This protein binds this small molecule.
Small molecule (SMILES): CC(=C/C=C/C(C)=C/C(=O)O)/C=C1\CCCCc2ccccc21

Binding-site contacts:
Ligand atom C20 contacts residue PHE86 of chain 2.A at 3.6 Å (hydrophobic).
Ligand atom C15 contacts residue ALA44 of chain 2.A at 4.0 Å (hydrophobic).
Ligand atom C7 contacts residue ILE41 of chain 2.A at 3.6 Å (hydrophobic).
Ligand atom O1 contacts residue ALA100 of chain 2.A at 2.9 Å (h-bond).
Ligand atom C2 contacts residue ILE41 of chain 2.A at 4.0 Å (hydrophobic).
Ligand atom C14 contacts residue PHE86 of chain 2.A at 4.0 Å (hydrophobic).
Ligand atom O2 contacts residue ARG89 of chain 2.A at 3.1 Å (salt-bridge).
Ligand atom C1 contacts residue ILE41 of chain 2.A at 3.7 Å (hydrophobic).
Ligand atom C5 contacts residue CYS205 of chain 2.A at 3.9 Å (hydrophobic).
Ligand atom C10 contacts residue ALA45 of chain 2.A at 3.8 Å (hydrophobic).
Ligand atom O2 contacts residue PHE86 of chain 2.A at 3.3 Å.
Ligand atom O1 contacts residue LEU99 of chain 2.A at 3.5 Å.
Ligand atom C14 contacts residue GLN48 of chain 2.A at 4.0 Å.
Ligand atom C1' contacts residue LEU209 of chain 2.A at 3.5 Å (hydrophobic).
Ligand atom O2 contacts residue ALA100 of chain 2.A at 3.8 Å.
Ligand atom C11 contacts residue ALA45 of chain 2.A at 4.0 Å (hydrophobic).
Ligand atom C8 contacts residue CYS205 of chain 2.A at 3.9 Å (hydrophobic).
Ligand atom C14 contacts residue ALA44 of chain 2.A at 3.8 Å (hydrophobic).
Ligand atom C19 contacts residue LEU209 of chain 2.A at 3.6 Å (hydrophobic).
Ligand atom C13 contacts residue ALA45 of chain 2.A at 4.0 Å (hydrophobic).
Ligand atom C20 contacts residue ILE41 of chain 2.A at 3.8 Å (hydrophobic).
Ligand atom C4 contacts residue ILE118 of chain 2.A at 3.7 Å (hydrophobic).
Ligand atom C15 contacts residue ALA100 of chain 2.A at 3.7 Å (hydrophobic).
Ligand atom O2 contacts residue GLN48 of chain 2.A at 3.8 Å.
Ligand atom C2' contacts residue ILE41 of chain 2.A at 3.4 Å (hydrophobic).
Ligand atom C19 contacts residue CYS205 of chain 2.A at 4.0 Å (hydrophobic).
Ligand atom C15 contacts residue ARG89 of chain 2.A at 3.9 Å.
Ligand atom C13 contacts residue PHE86 of chain 2.A at 3.7 Å (hydrophobic).
Ligand atom O1 contacts residue ALA44 of chain 2.A at 3.1 Å.
Ligand atom C21 contacts residue PHE212 of chain 2.A at 3.7 Å (hydrophobic).
Ligand atom C6 contacts residue ILE41 of chain 2.A at 3.8 Å (hydrophobic).
Ligand atom C15 contacts residue PHE86 of chain 2.A at 4.0 Å (hydrophobic).
Ligand atom C11 contacts residue PHE86 of chain 2.A at 3.5 Å (hydrophobic).
Ligand atom C1 contacts residue PHE86 of chain 2.A at 3.9 Å (hydrophobic).
Ligand atom C15 contacts residue GLN48 of chain 2.A at 3.9 Å.
Ligand atom C12 contacts residue ILE41 of chain 2.A at 4.0 Å (hydrophobic).
Ligand atom C20 contacts residue LEU99 of chain 2.A at 3.8 Å (hydrophobic).
Ligand atom C3 contacts residue PHE119 of chain 2.A at 3.8 Å (hydrophobic).
Ligand atom C12 contacts residue ALA45 of chain 2.A at 3.3 Å (hydrophobic).
Ligand atom C6 contacts residue CYS205 of chain 2.A at 3.9 Å (hydrophobic).

Sequence of chain 2.A:
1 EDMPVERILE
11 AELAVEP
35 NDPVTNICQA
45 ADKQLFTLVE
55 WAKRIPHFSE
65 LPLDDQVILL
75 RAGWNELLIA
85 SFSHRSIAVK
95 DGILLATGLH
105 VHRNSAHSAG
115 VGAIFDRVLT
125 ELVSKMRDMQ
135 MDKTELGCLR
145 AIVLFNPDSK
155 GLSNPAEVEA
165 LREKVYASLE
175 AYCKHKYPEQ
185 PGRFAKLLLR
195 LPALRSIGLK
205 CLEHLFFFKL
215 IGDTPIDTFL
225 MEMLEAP